This protein binds this small molecule.
Small molecule (SMILES): CC[C@H](C)[C@H](N)C(=O)O

Sequence of chain 1.C:
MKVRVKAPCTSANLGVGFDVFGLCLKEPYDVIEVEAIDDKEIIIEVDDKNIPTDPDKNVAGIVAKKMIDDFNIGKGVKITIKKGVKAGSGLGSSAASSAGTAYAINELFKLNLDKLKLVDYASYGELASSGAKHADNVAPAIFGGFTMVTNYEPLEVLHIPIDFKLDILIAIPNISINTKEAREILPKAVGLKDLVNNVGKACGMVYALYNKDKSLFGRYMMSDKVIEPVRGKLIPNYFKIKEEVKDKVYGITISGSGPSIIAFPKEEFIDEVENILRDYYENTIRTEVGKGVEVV

Binding-site contacts:
Ligand atom CG1 contacts residue ALA12 of chain 1.C at 3.9 Å (hydrophobic).
Ligand atom CD1 contacts residue GLY256 of chain 1.C at 3.8 Å.
Ligand atom CB contacts residue ASP136 of chain 1.C at 4.3 Å.
Ligand atom C contacts residue SER257 of chain 1.C at 4.2 Å.
Ligand atom O contacts residue SER257 of chain 1.C at 3.8 Å.
Ligand atom CA contacts residue ASP19 of chain 1.C at 3.2 Å.
Ligand atom CA contacts residue ASN13 of chain 1.C at 4.2 Å.
Ligand atom OXT contacts residue ARG231 of chain 1.C at 2.8 Å (salt-bridge).
Ligand atom CD1 contacts residue ASN137 of chain 1.C at 2.7 Å.
Ligand atom N contacts residue ASN13 of chain 1.C at 3.0 Å (h-bond).
Ligand atom CG2 contacts residue HIS134 of chain 1.C at 3.3 Å.
Ligand atom CD1 contacts residue SER257 of chain 1.C at 4.3 Å.
Ligand atom O contacts residue ASN13 of chain 1.C at 2.7 Å (h-bond).
Ligand atom CB contacts residue HIS134 of chain 1.C at 4.2 Å.
Ligand atom C contacts residue ARG183 of chain 1.C at 3.5 Å.
Ligand atom CG1 contacts residue ASN137 of chain 1.C at 3.3 Å.
Ligand atom C contacts residue PHE18 of chain 1.C at 3.9 Å (hydrophobic).
Ligand atom OXT contacts residue SER257 of chain 1.C at 4.3 Å.
Ligand atom CD1 contacts residue ALA12 of chain 1.C at 3.5 Å (hydrophobic).
Ligand atom N contacts residue ASP19 of chain 1.C at 2.6 Å (salt-bridge).
Ligand atom C contacts residue ASP19 of chain 1.C at 3.9 Å.
Ligand atom OXT contacts residue ARG183 of chain 1.C at 2.8 Å (salt-bridge).
Ligand atom CD1 contacts residue HIS134 of chain 1.C at 4.4 Å.
Ligand atom N contacts residue ARG183 of chain 1.C at 4.2 Å.
Ligand atom N contacts residue ASP136 of chain 1.C at 2.9 Å (salt-bridge).
Ligand atom CD1 contacts residue ASP136 of chain 1.C at 4.4 Å.
Ligand atom O contacts residue ARG231 of chain 1.C at 2.8 Å (salt-bridge).
Ligand atom CG1 contacts residue ASP136 of chain 1.C at 3.4 Å.
Ligand atom CA contacts residue ARG183 of chain 1.C at 3.4 Å.
Ligand atom O contacts residue GLY256 of chain 1.C at 4.0 Å.
Ligand atom CA contacts residue ASP136 of chain 1.C at 4.1 Å.
Ligand atom C contacts residue ASN13 of chain 1.C at 3.8 Å.
Ligand atom OXT contacts residue PHE18 of chain 1.C at 4.0 Å.
Ligand atom CG2 contacts residue ARG183 of chain 1.C at 4.5 Å.
Ligand atom C contacts residue ARG231 of chain 1.C at 3.6 Å.
Ligand atom OXT contacts residue ASP19 of chain 1.C at 4.3 Å.
Ligand atom CG1 contacts residue HIS134 of chain 1.C at 3.8 Å.
Ligand atom O contacts residue PHE18 of chain 1.C at 3.9 Å.